Sequence of chain 1.A:
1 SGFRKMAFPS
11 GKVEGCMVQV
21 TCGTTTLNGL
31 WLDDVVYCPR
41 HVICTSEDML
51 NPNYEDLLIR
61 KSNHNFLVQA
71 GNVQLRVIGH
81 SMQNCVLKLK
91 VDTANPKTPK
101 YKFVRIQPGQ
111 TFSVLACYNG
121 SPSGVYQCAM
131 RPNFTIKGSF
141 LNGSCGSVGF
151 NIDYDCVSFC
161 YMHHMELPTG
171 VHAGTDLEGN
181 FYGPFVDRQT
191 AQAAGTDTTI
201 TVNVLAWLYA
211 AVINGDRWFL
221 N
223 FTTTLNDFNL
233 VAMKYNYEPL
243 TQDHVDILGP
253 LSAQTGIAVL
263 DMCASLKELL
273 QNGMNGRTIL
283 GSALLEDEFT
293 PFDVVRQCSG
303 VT

The small molecule below binds the protein below.
Small molecule (SMILES): C[C@H]1CN(C(=O)Nc2cncc3ccccc23)Cc2ccccc2O1

Binding-site contacts:
Ligand atom N18 contacts residue PHE140 of chain 2.A at 3.6 Å.
Ligand atom C25 contacts residue GLU166 of chain 2.A at 3.8 Å.
Ligand atom O12 contacts residue MET49 of chain 2.A at 3.7 Å.
Ligand atom O12 contacts residue GLN189 of chain 2.A at 3.9 Å.
Ligand atom C08 contacts residue GLU166 of chain 2.A at 3.0 Å.
Ligand atom C21 contacts residue SER1 of chain 1.A at 3.9 Å.
Ligand atom C01 contacts residue MET49 of chain 2.A at 3.8 Å (hydrophobic).
Ligand atom O14 contacts residue ASN142 of chain 2.A at 3.8 Å.
Ligand atom C16 contacts residue GLU166 of chain 2.A at 4.0 Å.
Ligand atom C06 contacts residue GLU166 of chain 2.A at 3.9 Å.
Ligand atom N18 contacts residue SER144 of chain 2.A at 3.5 Å (h-bond).
Ligand atom C05 contacts residue GLU166 of chain 2.A at 3.9 Å.
Ligand atom C24 contacts residue ASN142 of chain 2.A at 3.9 Å.
Ligand atom C20 contacts residue GLU166 of chain 2.A at 3.3 Å.
Ligand atom C17 contacts residue HIS163 of chain 2.A at 3.4 Å.
Ligand atom C19 contacts residue PHE140 of chain 2.A at 3.2 Å (hydrophobic).
Ligand atom N15 contacts residue CYS145 of chain 2.A at 3.8 Å.
Ligand atom C20 contacts residue LEU141 of chain 2.A at 3.7 Å (hydrophobic).
Ligand atom N15 contacts residue GLU166 of chain 2.A at 4.0 Å.
Ligand atom C16 contacts residue CYS145 of chain 2.A at 4.0 Å (hydrophobic).
Ligand atom N18 contacts residue HIS163 of chain 2.A at 3.3 Å (h-bond).
Ligand atom N18 contacts residue LEU141 of chain 2.A at 3.3 Å (h-bond).
Ligand atom C19 contacts residue LEU141 of chain 2.A at 3.2 Å (hydrophobic).
Ligand atom C02 contacts residue MET49 of chain 2.A at 3.6 Å (hydrophobic).
Ligand atom C21 contacts residue GLU166 of chain 2.A at 3.3 Å.
Ligand atom C20 contacts residue ASN142 of chain 2.A at 3.6 Å.
Ligand atom C05 contacts residue MET165 of chain 2.A at 3.4 Å (hydrophobic).
Ligand atom C09 contacts residue GLU166 of chain 2.A at 3.8 Å.
Ligand atom C21 contacts residue PHE140 of chain 2.A at 3.9 Å (hydrophobic).
Ligand atom C19 contacts residue ASN142 of chain 2.A at 3.6 Å.
Ligand atom C13 contacts residue CYS145 of chain 2.A at 3.7 Å (hydrophobic).
Ligand atom C07 contacts residue GLU166 of chain 2.A at 3.2 Å.
Ligand atom C21 contacts residue LEU141 of chain 2.A at 3.9 Å (hydrophobic).
Ligand atom C10 contacts residue GLN189 of chain 2.A at 3.4 Å.
Ligand atom C19 contacts residue GLU166 of chain 2.A at 3.4 Å.
Ligand atom C21 contacts residue ASN142 of chain 2.A at 3.6 Å.
Ligand atom C05 contacts residue HIS164 of chain 2.A at 3.7 Å.
Ligand atom C17 contacts residue CYS145 of chain 2.A at 3.6 Å (hydrophobic).
Ligand atom O14 contacts residue CYS145 of chain 2.A at 3.7 Å.
Ligand atom C23 contacts residue ASN142 of chain 2.A at 3.8 Å.

Sequence of chain 2.A:
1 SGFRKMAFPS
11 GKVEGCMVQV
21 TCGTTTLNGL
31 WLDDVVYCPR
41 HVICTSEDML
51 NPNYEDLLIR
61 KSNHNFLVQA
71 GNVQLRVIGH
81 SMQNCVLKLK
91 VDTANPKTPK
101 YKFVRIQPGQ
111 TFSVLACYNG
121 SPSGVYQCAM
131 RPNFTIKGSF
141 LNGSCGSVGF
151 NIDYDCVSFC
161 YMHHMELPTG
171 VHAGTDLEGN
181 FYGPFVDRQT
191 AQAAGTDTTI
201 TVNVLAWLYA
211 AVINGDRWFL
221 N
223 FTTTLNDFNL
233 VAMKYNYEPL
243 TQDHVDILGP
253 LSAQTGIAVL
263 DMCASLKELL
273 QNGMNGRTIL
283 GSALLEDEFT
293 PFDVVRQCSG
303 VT